The protein below binds the small molecule below.
Small molecule (SMILES): C/C=C/C=C/C=C/C(=O)N[C@@H](Cc1ccccc1)C(=O)N[C@H]1COC(=O)[C@@H]2C[C@@H](C)CN2C(=O)[C@H](C)NC(=O)[C@H](C)N(C)C(=O)[C@@H]2CCCN2C1=O

Sequence of chain 1.F:
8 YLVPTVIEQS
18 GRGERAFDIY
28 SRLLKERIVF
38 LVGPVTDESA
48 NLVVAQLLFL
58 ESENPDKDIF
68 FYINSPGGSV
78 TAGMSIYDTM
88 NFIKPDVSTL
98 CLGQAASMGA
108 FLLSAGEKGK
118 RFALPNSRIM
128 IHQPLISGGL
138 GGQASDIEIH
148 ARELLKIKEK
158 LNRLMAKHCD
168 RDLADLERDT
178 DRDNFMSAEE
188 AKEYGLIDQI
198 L

Sequence of chain 1.E:
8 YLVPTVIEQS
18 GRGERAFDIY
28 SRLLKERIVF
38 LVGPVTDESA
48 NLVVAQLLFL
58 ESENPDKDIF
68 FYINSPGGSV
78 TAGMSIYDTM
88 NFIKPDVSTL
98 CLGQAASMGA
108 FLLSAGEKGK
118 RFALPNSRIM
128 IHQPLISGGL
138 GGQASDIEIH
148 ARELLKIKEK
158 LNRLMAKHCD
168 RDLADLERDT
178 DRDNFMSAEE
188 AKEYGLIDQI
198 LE

Binding-site contacts:
Ligand atom CD2 contacts residue TYR69 of chain 1.F at 3.6 Å (hydrophobic).
Ligand atom C contacts residue TYR69 of chain 1.F at 3.8 Å (hydrophobic).
Ligand atom CZ contacts residue LEU121 of chain 1.F at 3.7 Å (hydrophobic).
Ligand atom O contacts residue PHE67 of chain 1.F at 3.9 Å.
Ligand atom CM contacts residue LEU198 of chain 1.F at 3.6 Å (hydrophobic).
Ligand atom CE1 contacts residue LEU121 of chain 1.F at 3.7 Å (hydrophobic).
Ligand atom CB contacts residue LEU97 of chain 1.F at 3.6 Å (hydrophobic).
Ligand atom C7 contacts residue GLU33 of chain 1.F at 3.7 Å.
Ligand atom CD1 contacts residue LEU121 of chain 1.F at 4.0 Å (hydrophobic).
Ligand atom C8 contacts residue SER59 of chain 1.E at 3.5 Å.
Ligand atom CE contacts residue GLU33 of chain 1.F at 3.9 Å.
Ligand atom CE2 contacts residue LEU55 of chain 1.E at 3.8 Å (hydrophobic).
Ligand atom C7 contacts residue SER59 of chain 1.E at 3.4 Å.
Ligand atom C contacts residue PHE89 of chain 1.E at 3.9 Å (hydrophobic).
Ligand atom CB contacts residue SER95 of chain 1.F at 3.9 Å.
Ligand atom C4 contacts residue ILE35 of chain 1.F at 3.7 Å (hydrophobic).
Ligand atom N contacts residue PHE89 of chain 1.E at 3.8 Å.
Ligand atom CD2 contacts residue LEU97 of chain 1.F at 3.8 Å (hydrophobic).
Ligand atom N contacts residue TYR69 of chain 1.F at 3.2 Å (h-bond).
Ligand atom CA contacts residue PHE67 of chain 1.F at 3.5 Å (hydrophobic).
Ligand atom CD contacts residue TYR69 of chain 1.F at 3.5 Å (hydrophobic).
Ligand atom CE1 contacts residue THR86 of chain 1.E at 3.8 Å.
Ligand atom CA contacts residue PHE89 of chain 1.E at 3.7 Å (hydrophobic).
Ligand atom CB contacts residue PHE119 of chain 1.F at 3.9 Å (hydrophobic).
Ligand atom C contacts residue PHE67 of chain 1.F at 3.5 Å (hydrophobic).
Ligand atom CB contacts residue PHE67 of chain 1.F at 3.4 Å (hydrophobic).
Ligand atom CZ contacts residue THR86 of chain 1.E at 3.2 Å.
Ligand atom CB contacts residue LEU198 of chain 1.F at 3.8 Å (hydrophobic).
Ligand atom CD1 contacts residue PHE89 of chain 1.E at 3.6 Å (hydrophobic).
Ligand atom C1 contacts residue TYR69 of chain 1.F at 3.8 Å (hydrophobic).
Ligand atom C8 contacts residue ARG29 of chain 1.F at 3.5 Å.
Ligand atom N contacts residue PHE67 of chain 1.F at 3.7 Å.
Ligand atom O contacts residue TYR69 of chain 1.F at 2.7 Å (h-bond).
Ligand atom O contacts residue PHE67 of chain 1.F at 3.8 Å.
Ligand atom CM contacts residue PHE119 of chain 1.F at 3.5 Å (hydrophobic).
Ligand atom C2 contacts residue TYR69 of chain 1.F at 3.5 Å (hydrophobic).
Ligand atom CB contacts residue PHE67 of chain 1.F at 3.7 Å (hydrophobic).
Ligand atom O contacts residue PHE89 of chain 1.E at 3.6 Å.
Ligand atom CA contacts residue PHE67 of chain 1.F at 3.6 Å (hydrophobic).
Ligand atom C contacts residue PHE89 of chain 1.E at 3.9 Å (hydrophobic).